Sequence of chain 1.C:
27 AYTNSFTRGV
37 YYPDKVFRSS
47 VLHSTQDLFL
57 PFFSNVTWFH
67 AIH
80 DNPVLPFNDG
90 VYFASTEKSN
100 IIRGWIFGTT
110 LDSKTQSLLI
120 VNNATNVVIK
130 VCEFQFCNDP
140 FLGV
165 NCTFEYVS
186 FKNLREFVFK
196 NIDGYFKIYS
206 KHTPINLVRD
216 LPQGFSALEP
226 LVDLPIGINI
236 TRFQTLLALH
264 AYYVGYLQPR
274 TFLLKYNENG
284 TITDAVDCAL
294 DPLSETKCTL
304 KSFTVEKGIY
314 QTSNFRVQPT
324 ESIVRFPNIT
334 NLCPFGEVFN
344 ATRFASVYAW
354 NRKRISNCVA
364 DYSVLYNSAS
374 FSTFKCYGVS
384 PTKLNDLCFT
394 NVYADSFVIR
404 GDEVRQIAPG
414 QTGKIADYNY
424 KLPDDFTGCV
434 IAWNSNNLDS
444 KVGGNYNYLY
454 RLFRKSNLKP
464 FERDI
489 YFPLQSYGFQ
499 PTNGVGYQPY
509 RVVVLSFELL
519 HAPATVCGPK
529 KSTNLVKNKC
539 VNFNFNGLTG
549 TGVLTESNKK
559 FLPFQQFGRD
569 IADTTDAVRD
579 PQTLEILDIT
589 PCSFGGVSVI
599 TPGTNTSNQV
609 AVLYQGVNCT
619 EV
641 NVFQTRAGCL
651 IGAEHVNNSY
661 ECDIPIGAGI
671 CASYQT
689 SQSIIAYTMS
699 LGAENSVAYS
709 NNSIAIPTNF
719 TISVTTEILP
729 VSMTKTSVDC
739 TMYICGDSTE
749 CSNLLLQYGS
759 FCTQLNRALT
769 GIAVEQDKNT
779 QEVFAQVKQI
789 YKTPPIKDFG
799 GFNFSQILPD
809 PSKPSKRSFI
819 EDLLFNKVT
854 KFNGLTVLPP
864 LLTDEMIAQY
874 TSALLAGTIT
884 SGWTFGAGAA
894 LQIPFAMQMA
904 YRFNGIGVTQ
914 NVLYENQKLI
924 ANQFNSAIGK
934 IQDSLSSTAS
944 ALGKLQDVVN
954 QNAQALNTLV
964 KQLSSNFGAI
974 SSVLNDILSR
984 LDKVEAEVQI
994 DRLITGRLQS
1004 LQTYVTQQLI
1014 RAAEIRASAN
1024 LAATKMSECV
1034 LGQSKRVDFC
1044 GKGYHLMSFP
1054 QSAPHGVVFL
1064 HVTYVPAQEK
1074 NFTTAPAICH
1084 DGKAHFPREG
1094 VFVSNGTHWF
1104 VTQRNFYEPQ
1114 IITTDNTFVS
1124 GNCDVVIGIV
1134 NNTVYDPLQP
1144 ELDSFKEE

Binding-site contacts:
Ligand atom C3 contacts residue ASN61 of chain 1.C at 3.3 Å.
Ligand atom C4 contacts residue ASN61 of chain 1.C at 3.8 Å.
Ligand atom O6 contacts residue ASN61 of chain 1.C at 4.4 Å.
Ligand atom C1 contacts residue TYR28 of chain 1.C at 4.5 Å (hydrophobic).
Ligand atom C7 contacts residue TYR28 of chain 1.C at 3.8 Å (hydrophobic).
Ligand atom N2 contacts residue TYR28 of chain 1.C at 3.6 Å.
Ligand atom C1 contacts residue ASN61 of chain 1.C at 1.4 Å.
Ligand atom C5 contacts residue ASN61 of chain 1.C at 3.2 Å.
Ligand atom C2 contacts residue ASN61 of chain 1.C at 2.6 Å.
Ligand atom C7 contacts residue ASN61 of chain 1.C at 4.4 Å.
Ligand atom N2 contacts residue ASN61 of chain 1.C at 3.1 Å (h-bond).
Ligand atom O5 contacts residue ASN61 of chain 1.C at 2.5 Å (h-bond).
Ligand atom C8 contacts residue TYR28 of chain 1.C at 3.6 Å (hydrophobic).

The small molecule below binds the protein below.
Small molecule (SMILES): CC(=O)N[C@@H]1[C@@H](O)[C@H](O)[C@@H](CO)O[C@H]1O